Binding-site contacts:
Ligand atom C1 contacts residue ASN207 of chain 1.A at 3.8 Å.
Ligand atom O5 contacts residue ARG205 of chain 1.A at 3.7 Å.
Ligand atom C7 contacts residue ASN540 of chain 1.A at 4.0 Å.
Ligand atom N2 contacts residue ARG205 of chain 1.A at 3.5 Å (salt-bridge).
Ligand atom C8 contacts residue PHE538 of chain 1.A at 3.7 Å (hydrophobic).
Ligand atom C3 contacts residue ASN540 of chain 1.A at 3.8 Å.
Ligand atom O6 contacts residue ASN207 of chain 1.A at 3.9 Å.
Ligand atom C3 contacts residue ARG205 of chain 1.A at 3.9 Å.
Ligand atom C6 contacts residue ARG205 of chain 1.A at 3.5 Å.
Ligand atom C2 contacts residue ASN540 of chain 1.A at 2.5 Å.
Ligand atom C1 contacts residue ARG205 of chain 1.A at 4.1 Å.
Ligand atom O6 contacts residue ARG205 of chain 1.A at 2.9 Å (salt-bridge).
Ligand atom C7 contacts residue PHE538 of chain 1.A at 4.4 Å (hydrophobic).
Ligand atom O5 contacts residue ASN207 of chain 1.A at 3.8 Å.
Ligand atom C4 contacts residue ASN540 of chain 1.A at 4.2 Å.
Ligand atom N2 contacts residue ASN540 of chain 1.A at 2.9 Å (h-bond).
Ligand atom C5 contacts residue ASN540 of chain 1.A at 3.7 Å.
Ligand atom O3 contacts residue ARG205 of chain 1.A at 4.2 Å.
Ligand atom O4 contacts residue ARG205 of chain 1.A at 4.2 Å.
Ligand atom O7 contacts residue ASN540 of chain 1.A at 4.4 Å.
Ligand atom C1 contacts residue ASN540 of chain 1.A at 1.4 Å.
Ligand atom C2 contacts residue ARG205 of chain 1.A at 4.1 Å.
Ligand atom O5 contacts residue ASN540 of chain 1.A at 2.4 Å (h-bond).

Sequence of chain 1.A:
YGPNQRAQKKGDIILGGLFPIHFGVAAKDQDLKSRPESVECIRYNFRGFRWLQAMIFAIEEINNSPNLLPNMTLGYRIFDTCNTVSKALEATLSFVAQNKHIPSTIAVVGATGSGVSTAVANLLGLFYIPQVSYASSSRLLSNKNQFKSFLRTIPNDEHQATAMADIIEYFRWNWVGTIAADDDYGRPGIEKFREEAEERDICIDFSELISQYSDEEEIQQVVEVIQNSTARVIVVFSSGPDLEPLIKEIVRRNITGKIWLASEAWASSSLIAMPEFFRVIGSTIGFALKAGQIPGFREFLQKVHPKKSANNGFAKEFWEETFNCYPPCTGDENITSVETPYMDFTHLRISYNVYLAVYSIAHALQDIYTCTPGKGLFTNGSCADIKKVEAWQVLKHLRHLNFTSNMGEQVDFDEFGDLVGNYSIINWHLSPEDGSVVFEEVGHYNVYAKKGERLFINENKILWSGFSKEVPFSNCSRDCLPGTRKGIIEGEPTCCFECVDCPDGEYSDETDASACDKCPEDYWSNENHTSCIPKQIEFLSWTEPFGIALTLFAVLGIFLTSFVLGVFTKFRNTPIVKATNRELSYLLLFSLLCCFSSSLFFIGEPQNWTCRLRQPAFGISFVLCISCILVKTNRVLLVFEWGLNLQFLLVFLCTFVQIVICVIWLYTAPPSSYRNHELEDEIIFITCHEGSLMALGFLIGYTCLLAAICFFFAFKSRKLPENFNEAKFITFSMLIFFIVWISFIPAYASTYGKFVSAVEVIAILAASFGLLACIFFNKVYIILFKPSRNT

The protein below binds the small molecule below.
Small molecule (SMILES): CC(=O)N[C@H]1[C@H](O[C@H]2[C@H](O)[C@@H](NC(C)=O)CO[C@@H]2CO)O[C@H](CO)[C@@H](O)[C@@H]1O